Binding-site contacts:
Ligand atom C1 contacts residue HIS238 of chain 1.A at 4.5 Å.
Ligand atom O4 contacts residue GAL1 of chain 1.C at 4.5 Å.
Ligand atom O3 contacts residue SER232 of chain 1.A at 3.6 Å.
Ligand atom C2 contacts residue PRO118 of chain 1.A at 4.2 Å (hydrophobic).
Ligand atom C2 contacts residue HIS238 of chain 1.A at 3.6 Å.
Ligand atom C3 contacts residue HIS238 of chain 1.A at 3.5 Å.
Ligand atom O6 contacts residue TRP237 of chain 1.A at 4.1 Å.
Ligand atom O4 contacts residue GLU165 of chain 1.A at 2.4 Å (salt-bridge).
Ligand atom O3 contacts residue HIS238 of chain 1.A at 3.0 Å.
Ligand atom O4 contacts residue PRO118 of chain 1.A at 4.0 Å.
Ligand atom O5 contacts residue PRO118 of chain 1.A at 3.6 Å.
Ligand atom O2 contacts residue THR204 of chain 1.A at 3.0 Å (h-bond).
Ligand atom O3 contacts residue ASN205 of chain 1.A at 3.5 Å (h-bond).
Ligand atom C5 contacts residue TRP237 of chain 1.A at 3.8 Å (hydrophobic).
Ligand atom C2 contacts residue THR204 of chain 1.A at 3.5 Å.
Ligand atom C4 contacts residue GLU165 of chain 1.A at 3.7 Å.
Ligand atom O3 contacts residue GLU165 of chain 1.A at 2.9 Å (salt-bridge).
Ligand atom O2 contacts residue ASN205 of chain 1.A at 2.8 Å (h-bond).
Ligand atom O4 contacts residue ASP117 of chain 1.A at 4.3 Å.
Ligand atom O3 contacts residue THR204 of chain 1.A at 2.7 Å (h-bond).
Ligand atom O2 contacts residue HIS238 of chain 1.A at 2.6 Å (h-bond).
Ligand atom O6 contacts residue ASP117 of chain 1.A at 4.2 Å.
Ligand atom C2 contacts residue ASN205 of chain 1.A at 3.4 Å.
Ligand atom O1 contacts residue PRO118 of chain 1.A at 4.2 Å.
Ligand atom C4 contacts residue TYR234 of chain 1.A at 4.3 Å (hydrophobic).
Ligand atom C6 contacts residue GAL1 of chain 1.C at 3.4 Å.
Ligand atom O6 contacts residue GAL1 of chain 1.C at 2.6 Å (h-bond).
Ligand atom C3 contacts residue TYR234 of chain 1.A at 4.1 Å (hydrophobic).
Ligand atom C3 contacts residue GLU165 of chain 1.A at 3.9 Å.
Ligand atom O6 contacts residue ALA119 of chain 1.A at 3.4 Å.
Ligand atom C3 contacts residue THR204 of chain 1.A at 3.6 Å.
Ligand atom C3 contacts residue TRP237 of chain 1.A at 4.0 Å (hydrophobic).
Ligand atom C1 contacts residue ASN205 of chain 1.A at 4.3 Å.
Ligand atom O3 contacts residue TYR234 of chain 1.A at 3.7 Å.
Ligand atom C3 contacts residue ASN205 of chain 1.A at 4.2 Å.
Ligand atom C6 contacts residue PRO118 of chain 1.A at 4.3 Å (hydrophobic).
Ligand atom C4 contacts residue TRP237 of chain 1.A at 4.1 Å (hydrophobic).
Ligand atom O1 contacts residue ASN205 of chain 1.A at 4.4 Å.
Ligand atom O4 contacts residue ASN205 of chain 1.A at 3.6 Å.
Ligand atom C2 contacts residue GLU165 of chain 1.A at 4.3 Å.

A small-molecule ligand and the protein it binds are described below.
Small molecule (SMILES): OC[C@H]1O[C@@H](O[C@@H]2[C@H](O)[C@@H](O)[C@H](O)O[C@@H]2CO)[C@H](O)[C@@H](O)[C@H]1O

Sequence of chain 1.A:
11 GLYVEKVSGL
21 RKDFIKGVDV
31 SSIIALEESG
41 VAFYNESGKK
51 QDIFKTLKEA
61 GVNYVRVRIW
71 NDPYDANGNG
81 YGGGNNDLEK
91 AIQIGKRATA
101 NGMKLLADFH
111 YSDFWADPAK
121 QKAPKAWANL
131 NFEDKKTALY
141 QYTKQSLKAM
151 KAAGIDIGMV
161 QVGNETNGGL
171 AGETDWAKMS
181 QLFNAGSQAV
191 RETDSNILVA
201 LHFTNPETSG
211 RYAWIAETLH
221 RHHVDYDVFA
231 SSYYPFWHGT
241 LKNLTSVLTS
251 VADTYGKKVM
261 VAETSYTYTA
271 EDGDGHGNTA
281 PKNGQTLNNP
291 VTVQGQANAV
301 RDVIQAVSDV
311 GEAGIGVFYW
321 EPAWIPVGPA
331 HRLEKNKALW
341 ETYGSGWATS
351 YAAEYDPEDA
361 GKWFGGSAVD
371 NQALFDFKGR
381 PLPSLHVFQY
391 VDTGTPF